The small molecule below binds the protein below.
Small molecule (SMILES): CC(C)n1c(-c2ccc(OC(F)(F)F)cc2)nnc1C1(c2ccc(F)cc2)CC1

Sequence of chain 1.B:
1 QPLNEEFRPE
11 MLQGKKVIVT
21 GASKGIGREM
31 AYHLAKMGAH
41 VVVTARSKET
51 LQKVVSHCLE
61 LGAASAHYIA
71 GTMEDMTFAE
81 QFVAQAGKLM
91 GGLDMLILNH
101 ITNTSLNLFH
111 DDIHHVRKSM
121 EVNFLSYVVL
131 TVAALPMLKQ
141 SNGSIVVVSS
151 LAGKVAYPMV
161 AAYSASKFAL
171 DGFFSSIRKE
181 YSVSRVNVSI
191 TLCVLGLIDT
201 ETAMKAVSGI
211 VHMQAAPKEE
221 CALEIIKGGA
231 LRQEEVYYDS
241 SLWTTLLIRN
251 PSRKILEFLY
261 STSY

Sequence of chain 1.A:
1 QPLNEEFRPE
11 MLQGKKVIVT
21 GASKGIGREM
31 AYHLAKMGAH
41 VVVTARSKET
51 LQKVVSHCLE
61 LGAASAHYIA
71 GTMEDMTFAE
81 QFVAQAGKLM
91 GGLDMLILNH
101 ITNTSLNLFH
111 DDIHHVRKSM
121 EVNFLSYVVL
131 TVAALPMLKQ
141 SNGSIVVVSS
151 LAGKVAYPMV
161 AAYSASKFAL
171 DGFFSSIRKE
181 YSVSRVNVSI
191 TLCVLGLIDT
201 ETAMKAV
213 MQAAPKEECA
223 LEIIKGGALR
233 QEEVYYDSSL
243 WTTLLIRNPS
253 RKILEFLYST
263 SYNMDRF

Binding-site contacts:
Ligand atom C18 contacts residue LEU106 of chain 1.A at 3.5 Å (hydrophobic).
Ligand atom C16 contacts residue VAL207 of chain 1.A at 3.8 Å (hydrophobic).
Ligand atom F28 contacts residue LEU151 of chain 1.A at 3.1 Å.
Ligand atom C17 contacts residue VAL160 of chain 1.A at 3.8 Å (hydrophobic).
Ligand atom C18 contacts residue SER105 of chain 1.A at 3.9 Å.
Ligand atom N12 contacts residue NAP1 of chain 1.E at 3.1 Å.
Ligand atom F29 contacts residue TYR157 of chain 1.A at 3.5 Å.
Ligand atom C19 contacts residue SER150 of chain 1.A at 3.6 Å.
Ligand atom C5 contacts residue NAP1 of chain 1.E at 3.7 Å.
Ligand atom C13 contacts residue ALA206 of chain 1.A at 3.8 Å (hydrophobic).
Ligand atom F28 contacts residue VAL155 of chain 1.A at 3.6 Å.
Ligand atom C8 contacts residue ALA206 of chain 1.A at 3.9 Å (hydrophobic).
Ligand atom F29 contacts residue VAL155 of chain 1.A at 3.6 Å.
Ligand atom O25 contacts residue TYR157 of chain 1.A at 3.9 Å.
Ligand atom C17 contacts residue LEU106 of chain 1.A at 3.8 Å (hydrophobic).
Ligand atom C18 contacts residue THR104 of chain 1.A at 3.6 Å.
Ligand atom N7 contacts residue NAP1 of chain 1.E at 3.1 Å.
Ligand atom N12 contacts residue SER150 of chain 1.A at 2.9 Å (h-bond).
Ligand atom C22 contacts residue LEU151 of chain 1.A at 3.3 Å (hydrophobic).
Ligand atom O25 contacts residue LEU151 of chain 1.A at 3.9 Å.
Ligand atom F21 contacts residue SER105 of chain 1.A at 2.6 Å.
Ligand atom F27 contacts residue TYR157 of chain 1.A at 3.1 Å.
Ligand atom C15 contacts residue SER150 of chain 1.A at 3.7 Å.
Ligand atom N7 contacts residue SER150 of chain 1.A at 3.9 Å.
Ligand atom C9 contacts residue TYR163 of chain 1.A at 3.9 Å (hydrophobic).
Ligand atom C2 contacts residue NAP1 of chain 1.E at 3.8 Å.
Ligand atom C10 contacts residue SER150 of chain 1.A at 3.7 Å.
Ligand atom C14 contacts residue THR104 of chain 1.A at 3.4 Å.
Ligand atom F29 contacts residue ALA152 of chain 1.A at 3.7 Å.
Ligand atom C26 contacts residue TYR157 of chain 1.A at 3.8 Å (hydrophobic).
Ligand atom N7 contacts residue TYR163 of chain 1.A at 2.9 Å (h-bond).
Ligand atom F27 contacts residue TYR260 of chain 1.B at 3.5 Å.
Ligand atom F21 contacts residue LEU106 of chain 1.A at 3.0 Å.
Ligand atom C14 contacts residue VAL160 of chain 1.A at 3.8 Å (hydrophobic).
Ligand atom C23 contacts residue TYR157 of chain 1.A at 3.9 Å (hydrophobic).
Ligand atom N12 contacts residue TYR163 of chain 1.A at 3.5 Å (h-bond).
Ligand atom F21 contacts residue THR104 of chain 1.A at 3.4 Å.
Ligand atom C13 contacts residue LEU106 of chain 1.A at 3.6 Å (hydrophobic).
Ligand atom C13 contacts residue THR104 of chain 1.A at 3.6 Å.
Ligand atom C5 contacts residue ALA203 of chain 1.A at 4.0 Å (hydrophobic).